Sequence of chain 1.C:
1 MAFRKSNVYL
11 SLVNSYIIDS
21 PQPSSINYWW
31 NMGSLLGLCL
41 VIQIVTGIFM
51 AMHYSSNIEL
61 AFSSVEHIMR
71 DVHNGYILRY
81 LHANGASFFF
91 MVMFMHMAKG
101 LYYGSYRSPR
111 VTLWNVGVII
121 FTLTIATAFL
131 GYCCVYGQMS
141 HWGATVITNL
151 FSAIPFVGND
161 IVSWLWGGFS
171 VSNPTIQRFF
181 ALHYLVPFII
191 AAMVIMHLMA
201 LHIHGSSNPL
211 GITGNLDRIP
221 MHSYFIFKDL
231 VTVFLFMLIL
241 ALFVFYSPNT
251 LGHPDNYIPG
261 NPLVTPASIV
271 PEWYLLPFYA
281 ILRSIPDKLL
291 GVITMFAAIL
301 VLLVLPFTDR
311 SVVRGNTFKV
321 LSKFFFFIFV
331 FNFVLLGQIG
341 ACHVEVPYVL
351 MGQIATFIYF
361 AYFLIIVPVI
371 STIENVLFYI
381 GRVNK

Binding-site contacts:
Ligand atom O6 contacts residue HIS151 of chain 2.E at 2.8 Å (h-bond).
Ligand atom C4A contacts residue PRO271 of chain 1.C at 4.0 Å (hydrophobic).
Ligand atom S1 contacts residue GLY143 of chain 1.C at 4.0 Å.
Ligand atom O7 contacts residue VAL146 of chain 1.C at 3.2 Å.
Ligand atom C14 contacts residue ILE125 of chain 1.C at 4.0 Å (hydrophobic).
Ligand atom C6 contacts residue TYR279 of chain 1.C at 3.6 Å (hydrophobic).
Ligand atom O4 contacts residue PRO271 of chain 1.C at 3.4 Å.
Ligand atom C7 contacts residue VAL146 of chain 1.C at 3.6 Å (hydrophobic).
Ligand atom C2 contacts residue MET139 of chain 1.C at 3.6 Å (hydrophobic).
Ligand atom C12 contacts residue MET295 of chain 1.C at 4.0 Å (hydrophobic).
Ligand atom O6 contacts residue LEU282 of chain 1.C at 4.0 Å.
Ligand atom C8 contacts residue TYR279 of chain 1.C at 4.0 Å (hydrophobic).
Ligand atom C7 contacts residue ILE269 of chain 1.C at 3.8 Å (hydrophobic).
Ligand atom C2 contacts residue GLY143 of chain 1.C at 3.4 Å.
Ligand atom C11 contacts residue LEU275 of chain 1.C at 4.0 Å (hydrophobic).
Ligand atom O6 contacts residue TYR279 of chain 1.C at 3.2 Å.
Ligand atom S1 contacts residue TRP142 of chain 1.C at 3.8 Å.
Ligand atom N3 contacts residue MET139 of chain 1.C at 4.0 Å.
Ligand atom C5 contacts residue PRO271 of chain 1.C at 3.8 Å (hydrophobic).
Ligand atom C7A contacts residue VAL146 of chain 1.C at 4.0 Å (hydrophobic).
Ligand atom C7 contacts residue TYR279 of chain 1.C at 4.1 Å (hydrophobic).
Ligand atom O6 contacts residue VAL146 of chain 1.C at 3.6 Å.
Ligand atom C4A contacts residue GLY143 of chain 1.C at 4.0 Å.
Ligand atom C5 contacts residue TYR279 of chain 1.C at 4.0 Å (hydrophobic).
Ligand atom C9 contacts residue ILE147 of chain 1.C at 3.4 Å (hydrophobic).
Ligand atom C14 contacts residue ILE299 of chain 1.C at 3.9 Å (hydrophobic).
Ligand atom O7 contacts residue CYS150 of chain 2.E at 3.8 Å.
Ligand atom C6 contacts residue HIS151 of chain 2.E at 3.9 Å.
Ligand atom C12 contacts residue PHE278 of chain 1.C at 3.9 Å (hydrophobic).
Ligand atom C13 contacts residue MET295 of chain 1.C at 4.0 Å (hydrophobic).
Ligand atom O7 contacts residue ILE269 of chain 1.C at 3.9 Å.
Ligand atom N3 contacts residue GLY143 of chain 1.C at 3.5 Å.
Ligand atom C6 contacts residue VAL146 of chain 1.C at 3.7 Å (hydrophobic).
Ligand atom C2 contacts residue TRP142 of chain 1.C at 3.9 Å (hydrophobic).
Ligand atom C4 contacts residue PRO271 of chain 1.C at 3.6 Å (hydrophobic).
Ligand atom S1 contacts residue ILE269 of chain 1.C at 3.6 Å.
Ligand atom O7 contacts residue TYR279 of chain 1.C at 4.0 Å.
Ligand atom O7 contacts residue HIS151 of chain 2.E at 3.4 Å.
Ligand atom C10 contacts residue MET295 of chain 1.C at 4.0 Å (hydrophobic).
Ligand atom C7A contacts residue ILE269 of chain 1.C at 3.6 Å (hydrophobic).

Sequence of chain 2.E:
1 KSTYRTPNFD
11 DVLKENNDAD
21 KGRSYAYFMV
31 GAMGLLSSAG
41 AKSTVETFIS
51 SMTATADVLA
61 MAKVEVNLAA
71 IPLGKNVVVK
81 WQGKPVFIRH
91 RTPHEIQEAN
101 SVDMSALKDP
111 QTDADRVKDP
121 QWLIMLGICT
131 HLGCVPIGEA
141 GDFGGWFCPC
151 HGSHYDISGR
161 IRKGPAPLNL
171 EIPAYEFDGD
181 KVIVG

This protein binds this small molecule.
Small molecule (SMILES): CCCCCCCC1=C(O)C(=O)c2scnc2C1=O